Sequence of chain 2.G:
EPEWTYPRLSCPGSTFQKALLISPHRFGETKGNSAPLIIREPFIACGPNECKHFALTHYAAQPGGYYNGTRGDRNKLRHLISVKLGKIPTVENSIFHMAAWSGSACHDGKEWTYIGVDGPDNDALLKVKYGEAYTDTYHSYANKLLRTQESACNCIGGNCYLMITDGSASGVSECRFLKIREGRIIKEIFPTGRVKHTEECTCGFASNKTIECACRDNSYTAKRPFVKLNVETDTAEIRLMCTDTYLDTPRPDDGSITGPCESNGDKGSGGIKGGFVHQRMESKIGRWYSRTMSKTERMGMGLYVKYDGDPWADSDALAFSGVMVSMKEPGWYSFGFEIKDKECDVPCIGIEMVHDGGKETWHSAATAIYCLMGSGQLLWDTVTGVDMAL

Binding-site contacts:
Ligand atom O3 contacts residue PRO83 of chain 2.G at 4.3 Å.
Ligand atom N2 contacts residue PRO83 of chain 2.G at 2.9 Å (h-bond).
Ligand atom O6 contacts residue TYR82 of chain 2.G at 4.0 Å.
Ligand atom O7 contacts residue PRO83 of chain 2.G at 4.1 Å.
Ligand atom C4 contacts residue ASN284 of chain 2.G at 4.2 Å.
Ligand atom C5 contacts residue ASN284 of chain 2.G at 3.7 Å.
Ligand atom C7 contacts residue ASN284 of chain 2.G at 3.5 Å.
Ligand atom C1 contacts residue ASN284 of chain 2.G at 1.4 Å.
Ligand atom C7 contacts residue ARG84 of chain 2.G at 4.5 Å.
Ligand atom C2 contacts residue PRO83 of chain 2.G at 3.6 Å (hydrophobic).
Ligand atom O7 contacts residue ASN284 of chain 2.G at 4.4 Å.
Ligand atom N2 contacts residue ASN284 of chain 2.G at 2.8 Å (h-bond).
Ligand atom C7 contacts residue LEU85 of chain 2.G at 4.4 Å (hydrophobic).
Ligand atom C3 contacts residue PRO83 of chain 2.G at 3.6 Å (hydrophobic).
Ligand atom C1 contacts residue TYR82 of chain 2.G at 4.4 Å (hydrophobic).
Ligand atom C3 contacts residue ASN284 of chain 2.G at 3.7 Å.
Ligand atom O7 contacts residue ARG84 of chain 2.G at 3.8 Å.
Ligand atom O7 contacts residue LEU85 of chain 2.G at 3.8 Å.
Ligand atom C1 contacts residue PRO83 of chain 2.G at 3.7 Å (hydrophobic).
Ligand atom O5 contacts residue ASN284 of chain 2.G at 2.4 Å (h-bond).
Ligand atom N2 contacts residue ARG84 of chain 2.G at 4.1 Å.
Ligand atom C8 contacts residue ASN284 of chain 2.G at 3.9 Å.
Ligand atom C7 contacts residue PRO83 of chain 2.G at 3.9 Å (hydrophobic).
Ligand atom C5 contacts residue TYR82 of chain 2.G at 4.1 Å (hydrophobic).
Ligand atom C2 contacts residue ASN284 of chain 2.G at 2.4 Å.

A protein and the small-molecule ligand that binds it are described below.
Small molecule (SMILES): CC(=O)N[C@H]1[C@H](O[C@H]2[C@H](O)[C@@H](NC(C)=O)CO[C@@H]2CO)O[C@H](CO)[C@@H](O[C@@H]2O[C@H](CO)[C@@H](O)[C@H](O)[C@@H]2O)[C@@H]1O